The small molecule below binds the protein below.
Small molecule (SMILES): CCCCCCCCCC(=O)O[C@@H](COC(=O)CCCC)COP(=O)(O)OC1[C@@H](O)[C@@H](O)C(O)[C@H](O)[C@H]1O

Binding-site contacts:
Ligand atom O23 contacts residue LEU571 of chain 1.C at 3.6 Å.
Ligand atom O11 contacts residue TYR406 of chain 1.C at 3.5 Å.
Ligand atom O13 contacts residue SER407 of chain 1.C at 3.1 Å.
Ligand atom O15 contacts residue ASP404 of chain 1.C at 3.7 Å.
Ligand atom C10 contacts residue GLU465 of chain 1.C at 3.7 Å.
Ligand atom O24 contacts residue VAL403 of chain 1.C at 3.8 Å.
Ligand atom O23 contacts residue ILE568 of chain 1.C at 4.0 Å.
Ligand atom O14 contacts residue GLU408 of chain 1.C at 3.9 Å.
Ligand atom O25 contacts residue GLU465 of chain 1.C at 2.2 Å (salt-bridge).
Ligand atom O06 contacts residue TYR406 of chain 1.C at 2.6 Å.
Ligand atom C16 contacts residue GLN572 of chain 1.C at 3.9 Å.
Ligand atom O15 contacts residue TYR406 of chain 1.C at 3.8 Å.
Ligand atom O11 contacts residue SER407 of chain 1.C at 3.6 Å (h-bond).
Ligand atom C08 contacts residue GLU465 of chain 1.C at 3.6 Å.
Ligand atom C17 contacts residue GLU465 of chain 1.C at 3.1 Å.
Ligand atom C17 contacts residue GLN572 of chain 1.C at 3.8 Å.
Ligand atom O13 contacts residue ARG452 of chain 1.C at 2.9 Å (salt-bridge).
Ligand atom O29 contacts residue TYR449 of chain 1.C at 4.0 Å.
Ligand atom O22 contacts residue ASP404 of chain 1.C at 2.0 Å (salt-bridge).
Ligand atom C08 contacts residue TYR406 of chain 1.C at 3.8 Å (hydrophobic).
Ligand atom P12 contacts residue TYR406 of chain 1.C at 3.9 Å.
Ligand atom O24 contacts residue ASP404 of chain 1.C at 3.6 Å.
Ligand atom C10 contacts residue ARG452 of chain 1.C at 3.7 Å.
Ligand atom O11 contacts residue GLU465 of chain 1.C at 3.8 Å.
Ligand atom O26 contacts residue TYR406 of chain 1.C at 3.2 Å.
Ligand atom C18 contacts residue ILE568 of chain 1.C at 3.9 Å (hydrophobic).
Ligand atom P12 contacts residue SER407 of chain 1.C at 3.1 Å.
Ligand atom C32 contacts residue THR445 of chain 1.C at 3.6 Å.
Ligand atom C30 contacts residue LEU410 of chain 1.C at 3.8 Å (hydrophobic).
Ligand atom C21 contacts residue ASP404 of chain 1.C at 3.3 Å.
Ligand atom O14 contacts residue TYR406 of chain 1.C at 2.9 Å.
Ligand atom O14 contacts residue SER407 of chain 1.C at 1.7 Å (h-bond).
Ligand atom C36 contacts residue THR445 of chain 1.C at 3.9 Å.
Ligand atom O14 contacts residue SER405 of chain 1.C at 3.7 Å.
Ligand atom C05 contacts residue TYR406 of chain 1.C at 3.7 Å (hydrophobic).
Ligand atom C18 contacts residue GLN572 of chain 1.C at 3.9 Å.
Ligand atom O22 contacts residue SER405 of chain 1.C at 3.8 Å.
Ligand atom O26 contacts residue GLU465 of chain 1.C at 3.0 Å (salt-bridge).
Ligand atom C18 contacts residue GLU465 of chain 1.C at 3.1 Å.
Ligand atom O23 contacts residue GLN572 of chain 1.C at 3.5 Å.

Sequence of chain 1.A:
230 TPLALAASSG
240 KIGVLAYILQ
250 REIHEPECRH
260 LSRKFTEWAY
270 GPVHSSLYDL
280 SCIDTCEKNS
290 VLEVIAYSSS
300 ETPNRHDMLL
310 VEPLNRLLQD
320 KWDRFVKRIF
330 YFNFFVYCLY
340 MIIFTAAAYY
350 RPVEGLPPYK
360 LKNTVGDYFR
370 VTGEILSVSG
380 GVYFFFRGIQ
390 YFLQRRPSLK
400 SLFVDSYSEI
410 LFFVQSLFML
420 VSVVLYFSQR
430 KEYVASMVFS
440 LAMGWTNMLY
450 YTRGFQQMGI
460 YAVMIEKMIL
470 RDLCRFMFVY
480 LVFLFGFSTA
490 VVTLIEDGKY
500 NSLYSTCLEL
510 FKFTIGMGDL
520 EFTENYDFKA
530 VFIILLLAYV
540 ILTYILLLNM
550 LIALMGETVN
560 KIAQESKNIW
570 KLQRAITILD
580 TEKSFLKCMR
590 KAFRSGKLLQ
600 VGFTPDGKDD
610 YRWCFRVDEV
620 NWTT

Sequence of chain 1.C:
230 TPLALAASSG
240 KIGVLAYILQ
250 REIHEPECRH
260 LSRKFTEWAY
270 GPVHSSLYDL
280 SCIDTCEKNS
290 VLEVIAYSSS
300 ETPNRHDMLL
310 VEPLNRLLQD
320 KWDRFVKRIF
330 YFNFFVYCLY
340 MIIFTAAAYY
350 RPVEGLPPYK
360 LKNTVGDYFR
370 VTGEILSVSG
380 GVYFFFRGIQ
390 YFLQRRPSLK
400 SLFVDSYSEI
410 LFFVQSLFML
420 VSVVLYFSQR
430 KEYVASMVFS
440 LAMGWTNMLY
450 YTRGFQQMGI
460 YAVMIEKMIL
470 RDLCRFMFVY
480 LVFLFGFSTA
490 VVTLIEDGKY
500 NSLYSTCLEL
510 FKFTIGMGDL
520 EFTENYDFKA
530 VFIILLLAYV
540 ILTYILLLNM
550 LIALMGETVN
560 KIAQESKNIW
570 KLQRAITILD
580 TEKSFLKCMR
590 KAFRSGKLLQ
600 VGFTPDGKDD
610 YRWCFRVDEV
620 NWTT